Sequence of chain 1.A:
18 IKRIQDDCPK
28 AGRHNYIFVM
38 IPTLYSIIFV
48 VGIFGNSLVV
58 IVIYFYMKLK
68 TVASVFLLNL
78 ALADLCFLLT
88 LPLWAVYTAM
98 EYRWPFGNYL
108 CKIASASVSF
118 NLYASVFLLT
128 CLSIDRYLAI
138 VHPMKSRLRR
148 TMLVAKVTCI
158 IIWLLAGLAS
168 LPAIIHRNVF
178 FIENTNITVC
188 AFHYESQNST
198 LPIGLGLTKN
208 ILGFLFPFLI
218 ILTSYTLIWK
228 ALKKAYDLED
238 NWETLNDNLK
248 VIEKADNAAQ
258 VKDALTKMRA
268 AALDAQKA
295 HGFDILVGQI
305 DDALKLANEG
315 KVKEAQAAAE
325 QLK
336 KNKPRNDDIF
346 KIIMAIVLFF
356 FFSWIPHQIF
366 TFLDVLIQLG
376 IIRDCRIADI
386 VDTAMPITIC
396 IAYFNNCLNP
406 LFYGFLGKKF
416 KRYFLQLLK

The small molecule below binds the protein below.
Small molecule (SMILES): CNCC(=O)N[C@@H](CCCN=C(N)N)C(=O)N[C@H](C(=O)N[C@@H](Cc1ccc(O)cc1)C(=O)N[C@@H](Cc1ccc(O)cc1)C(=O)N[C@@H](Cc1cnc[nH]1)C(=O)N1CCC[C@H]1C(N)=O)C(C)C

Binding-site contacts:
Ligand atom NH2 contacts residue VAL386 of chain 1.A at 3.4 Å.
Ligand atom O contacts residue PHE189 of chain 1.A at 3.5 Å (h-bond).
Ligand atom CG contacts residue MET390 of chain 1.A at 3.4 Å (hydrophobic).
Ligand atom CE1 contacts residue TYR99 of chain 1.A at 3.4 Å (hydrophobic).
Ligand atom CB contacts residue TYR94 of chain 1.A at 3.2 Å (hydrophobic).
Ligand atom CA contacts residue TYR191 of chain 1.A at 3.2 Å (hydrophobic).
Ligand atom CG contacts residue TRP91 of chain 1.A at 3.5 Å (hydrophobic).
Ligand atom CN contacts residue ASP24 of chain 1.A at 3.3 Å.
Ligand atom CD1 contacts residue ASP369 of chain 1.A at 3.2 Å.
Ligand atom C contacts residue ARG174 of chain 1.A at 3.4 Å.
Ligand atom OH contacts residue GLY29 of chain 1.A at 3.2 Å.
Ligand atom N contacts residue GLN22 of chain 1.A at 3.2 Å (h-bond).
Ligand atom O contacts residue ALA188 of chain 1.A at 3.2 Å.
Ligand atom CB contacts residue TRP91 of chain 1.A at 3.5 Å (hydrophobic).
Ligand atom CA contacts residue ASP24 of chain 1.A at 3.4 Å.
Ligand atom O contacts residue PHE189 of chain 1.A at 3.4 Å (h-bond).
Ligand atom CG2 contacts residue ASP23 of chain 1.A at 3.5 Å.
Ligand atom O contacts residue TYR191 of chain 1.A at 2.9 Å (h-bond).
Ligand atom O contacts residue ASP24 of chain 1.A at 3.3 Å (salt-bridge).
Ligand atom NH2 contacts residue ASP387 of chain 1.A at 3.3 Å (salt-bridge).
Ligand atom O contacts residue ARG174 of chain 1.A at 2.2 Å (salt-bridge).
Ligand atom CN contacts residue GLN22 of chain 1.A at 3.3 Å.
Ligand atom C contacts residue ASP24 of chain 1.A at 3.2 Å.
Ligand atom N contacts residue ASP24 of chain 1.A at 3.5 Å (salt-bridge).
Ligand atom CA contacts residue CYS187 of chain 1.A at 3.5 Å (hydrophobic).
Ligand atom C contacts residue ALA188 of chain 1.A at 3.4 Å (hydrophobic).
Ligand atom NH1 contacts residue ASP369 of chain 1.A at 2.4 Å (salt-bridge).
Ligand atom NE2 contacts residue ASP387 of chain 1.A at 2.6 Å (salt-bridge).
Ligand atom CE2 contacts residue ARG30 of chain 1.A at 3.2 Å.
Ligand atom O contacts residue GLN22 of chain 1.A at 3.3 Å (h-bond).
Ligand atom CD2 contacts residue MET390 of chain 1.A at 3.5 Å (hydrophobic).
Ligand atom CZ contacts residue ASP369 of chain 1.A at 3.1 Å.
Ligand atom O contacts residue TYR94 of chain 1.A at 3.2 Å.
Ligand atom N contacts residue PHE189 of chain 1.A at 3.0 Å (h-bond).
Ligand atom N contacts residue HIS190 of chain 1.A at 3.1 Å (h-bond).
Ligand atom N contacts residue TYR191 of chain 1.A at 3.2 Å (h-bond).
Ligand atom CE1 contacts residue ASP387 of chain 1.A at 3.0 Å.
Ligand atom NH1 contacts residue ILE372 of chain 1.A at 3.4 Å.
Ligand atom OH contacts residue ASP387 of chain 1.A at 3.2 Å.
Ligand atom OH contacts residue ALA28 of chain 1.A at 2.6 Å (h-bond).